This small molecule binds to this protein.
Small molecule (SMILES): CC(=O)N[C@H]1[C@H](O[C@H]2[C@H](O)[C@@H](NC(C)=O)CO[C@@H]2CO)O[C@H](CO)[C@@H](O)[C@@H]1O

Sequence of chain 1.C:
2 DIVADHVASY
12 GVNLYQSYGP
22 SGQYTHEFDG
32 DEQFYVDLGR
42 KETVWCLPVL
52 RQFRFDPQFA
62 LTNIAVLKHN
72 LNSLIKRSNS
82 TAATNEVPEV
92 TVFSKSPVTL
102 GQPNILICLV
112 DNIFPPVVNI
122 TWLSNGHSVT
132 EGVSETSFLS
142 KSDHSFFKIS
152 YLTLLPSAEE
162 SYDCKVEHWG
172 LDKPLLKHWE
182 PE

Binding-site contacts:
Ligand atom C7 contacts residue ASN80 of chain 1.C at 3.8 Å.
Ligand atom C3 contacts residue ASN80 of chain 1.C at 3.8 Å.
Ligand atom C1 contacts residue ASN80 of chain 1.C at 1.4 Å.
Ligand atom C4 contacts residue ASN80 of chain 1.C at 4.1 Å.
Ligand atom O7 contacts residue ASN80 of chain 1.C at 4.1 Å.
Ligand atom C2 contacts residue ASN80 of chain 1.C at 2.4 Å.
Ligand atom O5 contacts residue ASN80 of chain 1.C at 2.3 Å (h-bond).
Ligand atom C5 contacts residue ASN80 of chain 1.C at 3.6 Å.
Ligand atom N2 contacts residue ASN80 of chain 1.C at 3.0 Å (h-bond).